A protein and the small-molecule ligand that binds it are described below.
Small molecule (SMILES): CC(=O)N[C@@H]1[C@@H](O)[C@H](O)[C@@H](CO)O[C@H]1O

Binding-site contacts:
Ligand atom O6 contacts residue ASN165 of chain 1.A at 4.0 Å.
Ligand atom C8 contacts residue ASN165 of chain 1.A at 4.0 Å.
Ligand atom C3 contacts residue ASN165 of chain 1.A at 3.9 Å.
Ligand atom C7 contacts residue ASN165 of chain 1.A at 3.4 Å.
Ligand atom C4 contacts residue ASN165 of chain 1.A at 4.3 Å.
Ligand atom N2 contacts residue ASN165 of chain 1.A at 2.9 Å (h-bond).
Ligand atom C5 contacts residue ASN165 of chain 1.A at 3.6 Å.
Ligand atom O5 contacts residue ASN165 of chain 1.A at 2.4 Å (h-bond).
Ligand atom C2 contacts residue ASN165 of chain 1.A at 2.5 Å.
Ligand atom C1 contacts residue ASN165 of chain 1.A at 1.5 Å.
Ligand atom O7 contacts residue ASN165 of chain 1.A at 3.9 Å.

Sequence of chain 1.A:
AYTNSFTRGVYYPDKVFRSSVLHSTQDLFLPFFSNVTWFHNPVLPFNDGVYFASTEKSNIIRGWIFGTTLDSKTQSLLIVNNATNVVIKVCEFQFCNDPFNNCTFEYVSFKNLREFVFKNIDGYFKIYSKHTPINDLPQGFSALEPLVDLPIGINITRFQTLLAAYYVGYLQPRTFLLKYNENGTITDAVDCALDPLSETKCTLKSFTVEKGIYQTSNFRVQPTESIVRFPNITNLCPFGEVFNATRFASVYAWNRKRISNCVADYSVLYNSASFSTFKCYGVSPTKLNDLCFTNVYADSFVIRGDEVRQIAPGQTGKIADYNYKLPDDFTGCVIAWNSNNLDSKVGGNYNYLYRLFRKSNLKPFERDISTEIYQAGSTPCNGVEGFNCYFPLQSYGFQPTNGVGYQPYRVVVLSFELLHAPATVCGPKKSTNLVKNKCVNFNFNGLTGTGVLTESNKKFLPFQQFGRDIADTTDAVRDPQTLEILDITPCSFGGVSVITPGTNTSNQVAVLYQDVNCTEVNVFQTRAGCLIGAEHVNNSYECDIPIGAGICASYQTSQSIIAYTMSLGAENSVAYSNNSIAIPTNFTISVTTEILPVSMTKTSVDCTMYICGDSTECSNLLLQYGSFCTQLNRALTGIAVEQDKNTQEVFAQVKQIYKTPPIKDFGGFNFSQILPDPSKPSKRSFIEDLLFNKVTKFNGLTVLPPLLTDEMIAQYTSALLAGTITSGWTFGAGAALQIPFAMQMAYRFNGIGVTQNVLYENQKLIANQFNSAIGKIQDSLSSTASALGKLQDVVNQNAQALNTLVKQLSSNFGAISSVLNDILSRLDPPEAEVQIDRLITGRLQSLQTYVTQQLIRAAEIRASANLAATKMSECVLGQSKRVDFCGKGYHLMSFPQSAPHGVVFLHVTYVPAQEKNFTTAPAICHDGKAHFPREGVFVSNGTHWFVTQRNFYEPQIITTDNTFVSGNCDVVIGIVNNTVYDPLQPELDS